The small molecule below binds the protein below.
Small molecule (SMILES): Cn1c(=O)c2c(ncn2CC(=O)Nc2nc(-c3ccc(N=[N+]=N)cc3)cs2)n(C)c1=O

Binding-site contacts:
Ligand atom C9 contacts residue ASN855 of chain 1.A at 3.9 Å.
Ligand atom N2 contacts residue TRP711 of chain 1.A at 3.7 Å.
Ligand atom C5 contacts residue TRP711 of chain 1.A at 3.7 Å (hydrophobic).
Ligand atom O1 contacts residue GLN979 of chain 1.A at 3.5 Å.
Ligand atom O contacts residue TRP711 of chain 1.A at 3.1 Å (h-bond).
Ligand atom C3 contacts residue TRP711 of chain 1.A at 3.8 Å (hydrophobic).
Ligand atom C1 contacts residue ASN855 of chain 1.A at 3.9 Å.
Ligand atom C4 contacts residue GLN979 of chain 1.A at 3.8 Å.
Ligand atom C17 contacts residue MET720 of chain 1.A at 3.6 Å (hydrophobic).
Ligand atom N3 contacts residue TRP711 of chain 1.A at 3.8 Å.
Ligand atom N6 contacts residue LEU850 of chain 1.A at 3.5 Å.
Ligand atom C4 contacts residue TRP711 of chain 1.A at 3.7 Å (hydrophobic).
Ligand atom C6 contacts residue TRP711 of chain 1.A at 3.7 Å (hydrophobic).
Ligand atom O2 contacts residue TRP711 of chain 1.A at 3.9 Å.
Ligand atom N5 contacts residue PHE853 of chain 1.A at 3.5 Å.
Ligand atom N1 contacts residue TRP711 of chain 1.A at 3.9 Å.
Ligand atom O2 contacts residue PHE853 of chain 1.A at 3.7 Å.
Ligand atom C7 contacts residue GLU854 of chain 1.A at 3.6 Å.
Ligand atom C5 contacts residue ARG852 of chain 1.A at 4.0 Å.
Ligand atom O2 contacts residue GLU854 of chain 1.A at 3.2 Å (salt-bridge).
Ligand atom C6 contacts residue GLN979 of chain 1.A at 3.8 Å.
Ligand atom S contacts residue PHE716 of chain 1.A at 3.5 Å.
Ligand atom C8 contacts residue GLU854 of chain 1.A at 3.5 Å.
Ligand atom C1 contacts residue GLU854 of chain 1.A at 3.7 Å.
Ligand atom C17 contacts residue PHE853 of chain 1.A at 3.4 Å (hydrophobic).
Ligand atom O1 contacts residue TRP711 of chain 1.A at 3.6 Å.
Ligand atom C8 contacts residue TRP711 of chain 1.A at 3.8 Å (hydrophobic).
Ligand atom C16 contacts residue PHE853 of chain 1.A at 3.9 Å (hydrophobic).
Ligand atom O1 contacts residue HIS983 of chain 1.A at 3.3 Å.
Ligand atom C6 contacts residue LEU707 of chain 1.A at 3.9 Å (hydrophobic).
Ligand atom N contacts residue GLU854 of chain 1.A at 3.7 Å.
Ligand atom S contacts residue PHE853 of chain 1.A at 3.9 Å.
Ligand atom C11 contacts residue PHE853 of chain 1.A at 4.0 Å (hydrophobic).
Ligand atom C9 contacts residue PHE853 of chain 1.A at 3.7 Å (hydrophobic).
Ligand atom N4 contacts residue ASN855 of chain 1.A at 3.1 Å (h-bond).
Ligand atom N5 contacts residue ASN855 of chain 1.A at 3.6 Å.
Ligand atom C14 contacts residue LEU850 of chain 1.A at 3.8 Å (hydrophobic).
Ligand atom C16 contacts residue MET720 of chain 1.A at 4.0 Å (hydrophobic).
Ligand atom C7 contacts residue TRP711 of chain 1.A at 3.8 Å (hydrophobic).
Ligand atom C10 contacts residue PHE853 of chain 1.A at 3.4 Å (hydrophobic).

Sequence of chain 1.A:
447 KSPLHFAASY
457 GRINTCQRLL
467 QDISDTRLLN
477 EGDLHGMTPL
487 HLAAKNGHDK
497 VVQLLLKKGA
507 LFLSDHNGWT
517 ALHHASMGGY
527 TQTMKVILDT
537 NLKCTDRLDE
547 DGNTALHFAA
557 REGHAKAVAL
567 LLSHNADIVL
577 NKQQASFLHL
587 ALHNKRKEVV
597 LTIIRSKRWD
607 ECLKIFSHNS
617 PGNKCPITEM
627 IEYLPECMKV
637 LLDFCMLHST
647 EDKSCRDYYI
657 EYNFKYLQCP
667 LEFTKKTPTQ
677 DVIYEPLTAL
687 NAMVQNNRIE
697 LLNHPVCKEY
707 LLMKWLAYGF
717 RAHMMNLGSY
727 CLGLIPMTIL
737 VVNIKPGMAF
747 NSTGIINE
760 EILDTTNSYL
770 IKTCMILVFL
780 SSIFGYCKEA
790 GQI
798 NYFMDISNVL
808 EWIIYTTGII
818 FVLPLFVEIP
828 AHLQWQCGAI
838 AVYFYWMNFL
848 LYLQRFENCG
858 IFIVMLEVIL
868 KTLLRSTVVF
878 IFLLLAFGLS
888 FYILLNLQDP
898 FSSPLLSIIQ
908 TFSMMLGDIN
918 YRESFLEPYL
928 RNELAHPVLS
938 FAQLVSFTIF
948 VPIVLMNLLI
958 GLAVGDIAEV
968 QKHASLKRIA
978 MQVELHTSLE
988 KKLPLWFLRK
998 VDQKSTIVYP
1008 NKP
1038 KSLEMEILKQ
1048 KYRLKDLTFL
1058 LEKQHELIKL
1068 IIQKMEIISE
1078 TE